Sequence of chain 3.E:
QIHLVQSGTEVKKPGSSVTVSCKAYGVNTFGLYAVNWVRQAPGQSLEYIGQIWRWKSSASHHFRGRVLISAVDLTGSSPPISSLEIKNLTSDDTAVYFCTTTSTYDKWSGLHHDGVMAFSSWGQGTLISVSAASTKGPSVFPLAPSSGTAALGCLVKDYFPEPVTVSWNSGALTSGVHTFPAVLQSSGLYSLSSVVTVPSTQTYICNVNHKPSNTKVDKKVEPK

Binding-site contacts:
Ligand atom C7 contacts residue GLY26 of chain 3.E at 4.1 Å.
Ligand atom C6 contacts residue TYR25 of chain 3.E at 4.0 Å (hydrophobic).
Ligand atom O6 contacts residue VAL5 of chain 3.E at 4.0 Å.
Ligand atom C1 contacts residue HIS3 of chain 3.E at 3.4 Å.
Ligand atom O2 contacts residue GLN6 of chain 3.E at 3.7 Å.
Ligand atom C3 contacts residue ASN245 of chain 3.C at 3.8 Å.
Ligand atom O6 contacts residue THR247 of chain 3.C at 3.0 Å.
Ligand atom C6 contacts residue THR247 of chain 3.C at 3.7 Å.
Ligand atom O5 contacts residue ASN245 of chain 3.C at 2.3 Å (h-bond).
Ligand atom O5 contacts residue TYR25 of chain 3.E at 3.7 Å.
Ligand atom O7 contacts residue ASN245 of chain 3.C at 2.6 Å (h-bond).
Ligand atom C4 contacts residue TYR25 of chain 3.E at 3.8 Å (hydrophobic).
Ligand atom C6 contacts residue GLN1 of chain 3.E at 3.4 Å.
Ligand atom O3 contacts residue GLY26 of chain 3.E at 3.5 Å.
Ligand atom C8 contacts residue GLY26 of chain 3.E at 3.5 Å.
Ligand atom O6 contacts residue HIS3 of chain 3.E at 3.6 Å.
Ligand atom C6 contacts residue HIS3 of chain 3.E at 3.6 Å.
Ligand atom O6 contacts residue ASN245 of chain 3.C at 3.6 Å.
Ligand atom N2 contacts residue ASN245 of chain 3.C at 3.0 Å (h-bond).
Ligand atom C3 contacts residue GLY26 of chain 3.E at 3.6 Å.
Ligand atom C1 contacts residue ASN245 of chain 3.C at 1.4 Å.
Ligand atom C5 contacts residue HIS3 of chain 3.E at 3.7 Å.
Ligand atom C3 contacts residue TYR25 of chain 3.E at 3.9 Å (hydrophobic).
Ligand atom C2 contacts residue ASN245 of chain 3.C at 2.5 Å.
Ligand atom O6 contacts residue GLN1 of chain 3.E at 3.1 Å (h-bond).
Ligand atom O5 contacts residue ASN248 of chain 3.C at 3.8 Å.
Ligand atom O5 contacts residue HIS3 of chain 3.E at 3.5 Å (h-bond).
Ligand atom N2 contacts residue GLY26 of chain 3.E at 3.7 Å.
Ligand atom O6 contacts residue ASN248 of chain 3.C at 2.7 Å (h-bond).
Ligand atom O4 contacts residue GLY26 of chain 3.E at 4.0 Å.
Ligand atom C5 contacts residue ASN245 of chain 3.C at 3.6 Å.
Ligand atom C6 contacts residue VAL5 of chain 3.E at 3.5 Å (hydrophobic).
Ligand atom C6 contacts residue HIS3 of chain 3.E at 3.6 Å.
Ligand atom O3 contacts residue TYR25 of chain 3.E at 3.7 Å.
Ligand atom C3 contacts residue HIS3 of chain 3.E at 3.7 Å.
Ligand atom C2 contacts residue TYR25 of chain 3.E at 3.5 Å (hydrophobic).
Ligand atom C7 contacts residue ASN245 of chain 3.C at 3.1 Å.
Ligand atom O5 contacts residue GLY26 of chain 3.E at 3.9 Å.
Ligand atom O7 contacts residue TYR25 of chain 3.E at 3.3 Å.
Ligand atom C6 contacts residue ASN248 of chain 3.C at 4.1 Å.

Sequence of chain 3.C:
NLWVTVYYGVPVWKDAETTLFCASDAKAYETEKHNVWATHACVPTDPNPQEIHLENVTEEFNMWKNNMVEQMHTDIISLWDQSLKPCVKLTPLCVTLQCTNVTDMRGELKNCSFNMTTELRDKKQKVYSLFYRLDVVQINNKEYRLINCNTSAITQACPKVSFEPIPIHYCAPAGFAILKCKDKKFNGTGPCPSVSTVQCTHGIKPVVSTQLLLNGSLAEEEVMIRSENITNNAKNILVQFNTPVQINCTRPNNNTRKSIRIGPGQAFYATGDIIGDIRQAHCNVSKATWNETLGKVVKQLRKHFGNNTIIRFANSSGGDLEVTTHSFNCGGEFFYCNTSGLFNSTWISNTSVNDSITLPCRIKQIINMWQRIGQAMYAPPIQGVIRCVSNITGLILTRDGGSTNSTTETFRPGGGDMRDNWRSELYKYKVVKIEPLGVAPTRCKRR

This small molecule binds to this protein.
Small molecule (SMILES): CC(=O)N[C@H]1[C@H](O[C@H]2[C@H](O)[C@@H](NC(C)=O)CO[C@@H]2CO)O[C@H](CO)[C@@H](O[C@@H]2O[C@H](CO[C@H]3O[C@H](CO[C@H]4O[C@H](CO)[C@@H](O)[C@H](O)[C@@H]4O)[C@@H](O)[C@H](O[C@H]4O[C@H](CO)[C@@H](O)[C@H](O)[C@@H]4O)[C@@H]3O)[C@@H](O)[C@H](O[C@H]3O[C@H](CO)[C@@H](O)[C@H](O)[C@@H]3O[C@H]3O[C@H](CO)[C@@H](O)[C@H](O)[C@@H]3O)[C@@H]2O)[C@@H]1O